Sequence of chain 1.A:
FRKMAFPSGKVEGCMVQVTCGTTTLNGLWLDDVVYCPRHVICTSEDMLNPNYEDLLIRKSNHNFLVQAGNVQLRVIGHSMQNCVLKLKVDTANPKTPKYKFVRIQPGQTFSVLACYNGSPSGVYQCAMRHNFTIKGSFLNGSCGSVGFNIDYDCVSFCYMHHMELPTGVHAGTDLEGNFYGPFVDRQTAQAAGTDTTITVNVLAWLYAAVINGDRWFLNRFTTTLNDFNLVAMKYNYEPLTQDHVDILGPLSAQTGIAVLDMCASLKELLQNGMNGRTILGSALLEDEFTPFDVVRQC

Binding-site contacts:
Ligand atom C21 contacts residue HIS39 of chain 1.A at 3.8 Å.
Ligand atom O22 contacts residue CYS143 of chain 1.A at 2.7 Å (h-bond).
Ligand atom C20 contacts residue CYS143 of chain 1.A at 2.7 Å (hydrophobic).
Ligand atom C29 contacts residue GLU164 of chain 1.A at 3.7 Å.
Ligand atom C17 contacts residue HIS162 of chain 1.A at 3.7 Å.
Ligand atom N11 contacts residue GLN187 of chain 1.A at 3.1 Å (h-bond).
Ligand atom O22 contacts residue SER142 of chain 1.A at 3.4 Å (h-bond).
Ligand atom C7 contacts residue GLU164 of chain 1.A at 3.1 Å.
Ligand atom C27 contacts residue ASN140 of chain 1.A at 3.4 Å.
Ligand atom O10 contacts residue MET163 of chain 1.A at 3.4 Å.
Ligand atom C29 contacts residue HIS161 of chain 1.A at 3.8 Å.
Ligand atom C20 contacts residue HIS162 of chain 1.A at 3.9 Å.
Ligand atom O30 contacts residue HIS161 of chain 1.A at 2.8 Å (h-bond).
Ligand atom O30 contacts residue GLU164 of chain 1.A at 3.6 Å.
Ligand atom C16 contacts residue MET47 of chain 1.A at 3.9 Å (hydrophobic).
Ligand atom C21 contacts residue CYS143 of chain 1.A at 1.8 Å (hydrophobic).
Ligand atom C13 contacts residue HIS39 of chain 1.A at 3.9 Å.
Ligand atom O18 contacts residue GLN187 of chain 1.A at 3.9 Å.
Ligand atom N19 contacts residue CYS143 of chain 1.A at 3.0 Å (h-bond).
Ligand atom N28 contacts residue GLU164 of chain 1.A at 3.2 Å (salt-bridge).
Ligand atom C16 contacts residue ASP185 of chain 1.A at 3.8 Å.
Ligand atom O8 contacts residue GLN187 of chain 1.A at 3.4 Å.
Ligand atom O22 contacts residue GLY141 of chain 1.A at 3.4 Å (h-bond).
Ligand atom C6 contacts residue GLU164 of chain 1.A at 3.9 Å.
Ligand atom O30 contacts residue HIS170 of chain 1.A at 3.5 Å.
Ligand atom C15 contacts residue ASP185 of chain 1.A at 3.9 Å.
Ligand atom C12 contacts residue HIS162 of chain 1.A at 3.5 Å.
Ligand atom C24 contacts residue CYS143 of chain 1.A at 3.1 Å (hydrophobic).
Ligand atom N19 contacts residue HIS162 of chain 1.A at 2.9 Å (h-bond).
Ligand atom C12 contacts residue GLN187 of chain 1.A at 3.9 Å.
Ligand atom C15 contacts residue MET163 of chain 1.A at 3.8 Å (hydrophobic).
Ligand atom C13 contacts residue GLN187 of chain 1.A at 3.7 Å.
Ligand atom C26 contacts residue LEU139 of chain 1.A at 3.9 Å (hydrophobic).
Ligand atom O30 contacts residue MET163 of chain 1.A at 3.9 Å.
Ligand atom C24 contacts residue HIS161 of chain 1.A at 3.8 Å.
Ligand atom N28 contacts residue PHE138 of chain 1.A at 3.6 Å.
Ligand atom O10 contacts residue GLU164 of chain 1.A at 3.0 Å (salt-bridge).
Ligand atom C16 contacts residue HIS39 of chain 1.A at 3.8 Å.
Ligand atom O30 contacts residue PHE138 of chain 1.A at 3.6 Å.
Ligand atom C26 contacts residue ASN140 of chain 1.A at 3.2 Å.

A protein and the small-molecule ligand that binds it are described below.
Small molecule (SMILES): CC(C)C[C@H](NC(=O)OCc1ccccc1)C(=O)N[C@H](CO)C[C@@H]1CCNC1=O